Binding-site contacts:
Ligand atom C2 contacts residue SER169 of chain 1.B at 3.0 Å.
Ligand atom C2 contacts residue GLY170 of chain 1.B at 4.2 Å.
Ligand atom P1 contacts residue SER169 of chain 1.B at 1.6 Å.
Ligand atom C6 contacts residue LEU173 of chain 1.B at 3.7 Å (hydrophobic).
Ligand atom C2 contacts residue LEU214 of chain 1.B at 4.1 Å (hydrophobic).
Ligand atom O1P contacts residue HIS289 of chain 1.B at 3.0 Å (h-bond).
Ligand atom CAB contacts residue ILE207 of chain 1.B at 3.4 Å (hydrophobic).
Ligand atom O2P contacts residue SER169 of chain 1.B at 2.6 Å (h-bond).
Ligand atom CAA contacts residue LEU241 of chain 1.B at 3.5 Å (hydrophobic).
Ligand atom CAA contacts residue LEU173 of chain 1.B at 3.8 Å (hydrophobic).
Ligand atom C2 contacts residue HIS289 of chain 1.B at 4.4 Å.
Ligand atom C3 contacts residue SER169 of chain 1.B at 3.6 Å.
Ligand atom P1 contacts residue GLY170 of chain 1.B at 3.5 Å.
Ligand atom CAB contacts residue LEU214 of chain 1.B at 3.9 Å (hydrophobic).
Ligand atom OC3 contacts residue GLY170 of chain 1.B at 3.5 Å (h-bond).
Ligand atom OC3 contacts residue SER169 of chain 1.B at 3.4 Å (h-bond).
Ligand atom P1 contacts residue HIS289 of chain 1.B at 3.4 Å.
Ligand atom O1P contacts residue SER169 of chain 1.B at 2.5 Å (h-bond).
Ligand atom OC5 contacts residue ALA238 of chain 1.B at 3.9 Å.
Ligand atom O2P contacts residue GLY170 of chain 1.B at 2.8 Å (h-bond).
Ligand atom O2P contacts residue HIS168 of chain 1.B at 4.4 Å.
Ligand atom O1P contacts residue LEU214 of chain 1.B at 3.8 Å.
Ligand atom C3 contacts residue GLY170 of chain 1.B at 3.8 Å.
Ligand atom CAA contacts residue GLY170 of chain 1.B at 4.0 Å.
Ligand atom C6 contacts residue GLN204 of chain 1.B at 4.2 Å.

Sequence of chain 1.B:
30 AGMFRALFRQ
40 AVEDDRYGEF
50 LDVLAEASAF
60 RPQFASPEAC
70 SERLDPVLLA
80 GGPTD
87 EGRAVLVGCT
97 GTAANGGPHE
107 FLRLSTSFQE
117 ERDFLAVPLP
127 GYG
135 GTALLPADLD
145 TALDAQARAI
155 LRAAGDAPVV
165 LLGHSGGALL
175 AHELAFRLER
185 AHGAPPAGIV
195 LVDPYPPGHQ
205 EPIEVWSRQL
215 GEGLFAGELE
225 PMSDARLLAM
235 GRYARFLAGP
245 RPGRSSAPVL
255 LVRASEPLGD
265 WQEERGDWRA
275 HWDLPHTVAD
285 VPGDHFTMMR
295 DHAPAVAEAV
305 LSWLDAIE

This small molecule binds to this protein.
Small molecule (SMILES): CC[C@H](O)[C@@H](C)[C@H](O)CP(=O)(O)O